Sequence of chain 1.A:
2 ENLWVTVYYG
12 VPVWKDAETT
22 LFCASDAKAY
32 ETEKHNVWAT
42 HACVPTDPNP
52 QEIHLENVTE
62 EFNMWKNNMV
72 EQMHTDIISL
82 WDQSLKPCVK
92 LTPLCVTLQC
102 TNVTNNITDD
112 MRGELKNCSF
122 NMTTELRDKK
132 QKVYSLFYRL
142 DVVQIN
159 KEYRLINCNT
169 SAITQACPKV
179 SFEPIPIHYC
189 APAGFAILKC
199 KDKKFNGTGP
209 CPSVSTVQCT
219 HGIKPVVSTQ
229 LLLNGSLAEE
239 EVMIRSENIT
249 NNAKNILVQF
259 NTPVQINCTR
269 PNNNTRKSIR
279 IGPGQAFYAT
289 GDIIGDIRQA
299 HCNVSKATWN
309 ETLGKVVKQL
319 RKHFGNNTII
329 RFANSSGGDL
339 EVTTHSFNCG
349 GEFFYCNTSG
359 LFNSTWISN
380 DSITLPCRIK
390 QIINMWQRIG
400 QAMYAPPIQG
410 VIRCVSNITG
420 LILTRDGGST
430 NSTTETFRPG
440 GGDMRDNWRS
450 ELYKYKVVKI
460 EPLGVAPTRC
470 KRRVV

The protein below binds the small molecule below.
Small molecule (SMILES): CC(=O)N[C@H]1[C@H](O[C@H]2[C@H](O)[C@@H](NC(C)=O)CO[C@@H]2CO)O[C@H](CO)[C@@H](O)[C@@H]1O

Binding-site contacts:
Ligand atom O6 contacts residue NAG1 of chain 1.Y at 4.4 Å.
Ligand atom O6 contacts residue NAG2 of chain 1.Y at 3.3 Å.
Ligand atom O5 contacts residue ASN355 of chain 1.A at 2.1 Å (h-bond).
Ligand atom C6 contacts residue ASN355 of chain 1.A at 4.4 Å.
Ligand atom C2 contacts residue ASN355 of chain 1.A at 2.6 Å.
Ligand atom C5 contacts residue SER357 of chain 1.A at 3.1 Å.
Ligand atom O3 contacts residue NAG2 of chain 1.Y at 4.3 Å.
Ligand atom C6 contacts residue NAG1 of chain 1.Y at 3.4 Å.
Ligand atom C7 contacts residue ASN355 of chain 1.A at 3.9 Å.
Ligand atom O4 contacts residue NAG1 of chain 1.Y at 2.6 Å (h-bond).
Ligand atom C6 contacts residue NAG2 of chain 1.Y at 4.3 Å.
Ligand atom O6 contacts residue ASN355 of chain 1.A at 4.3 Å.
Ligand atom C3 contacts residue NAG1 of chain 1.Y at 4.3 Å.
Ligand atom C3 contacts residue ASN355 of chain 1.A at 3.8 Å.
Ligand atom O6 contacts residue GLY358 of chain 1.A at 3.6 Å.
Ligand atom C4 contacts residue NAG1 of chain 1.Y at 3.5 Å.
Ligand atom O5 contacts residue SER357 of chain 1.A at 2.5 Å (h-bond).
Ligand atom C1 contacts residue ASN355 of chain 1.A at 1.5 Å.
Ligand atom C6 contacts residue SER357 of chain 1.A at 3.2 Å.
Ligand atom C2 contacts residue NAG1 of chain 1.Y at 4.3 Å.
Ligand atom O5 contacts residue NAG2 of chain 1.Y at 4.3 Å.
Ligand atom O6 contacts residue BMA3 of chain 1.Y at 3.7 Å.
Ligand atom C5 contacts residue NAG1 of chain 1.Y at 3.2 Å.
Ligand atom O7 contacts residue ASN355 of chain 1.A at 3.9 Å.
Ligand atom C1 contacts residue NAG1 of chain 1.Y at 3.9 Å.
Ligand atom C5 contacts residue ASN355 of chain 1.A at 3.5 Å.
Ligand atom N2 contacts residue NAG1 of chain 1.Y at 4.3 Å.
Ligand atom C4 contacts residue ASN355 of chain 1.A at 4.1 Å.
Ligand atom N2 contacts residue ASN355 of chain 1.A at 3.2 Å (h-bond).
Ligand atom C6 contacts residue MAN4 of chain 1.Y at 4.3 Å.
Ligand atom C1 contacts residue SER357 of chain 1.A at 3.4 Å.
Ligand atom O6 contacts residue SER357 of chain 1.A at 2.4 Å (h-bond).